Sequence of chain 1.O:
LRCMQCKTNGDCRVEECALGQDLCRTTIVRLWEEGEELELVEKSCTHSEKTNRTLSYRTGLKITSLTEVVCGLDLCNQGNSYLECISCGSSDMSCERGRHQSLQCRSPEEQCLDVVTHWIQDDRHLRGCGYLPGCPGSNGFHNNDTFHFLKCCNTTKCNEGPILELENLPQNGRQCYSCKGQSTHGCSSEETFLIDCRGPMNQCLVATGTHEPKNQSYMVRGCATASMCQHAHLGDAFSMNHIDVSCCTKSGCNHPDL

Binding-site contacts:
Ligand atom C1 contacts residue ASN162 of chain 1.O at 1.4 Å.
Ligand atom O7 contacts residue PHE211 of chain 1.O at 3.2 Å.
Ligand atom C8 contacts residue PHE211 of chain 1.O at 4.3 Å (hydrophobic).
Ligand atom C4 contacts residue ASN162 of chain 1.O at 4.3 Å.
Ligand atom C2 contacts residue ASN162 of chain 1.O at 2.4 Å.
Ligand atom C7 contacts residue ASN162 of chain 1.O at 3.3 Å.
Ligand atom C3 contacts residue ASN162 of chain 1.O at 3.7 Å.
Ligand atom C5 contacts residue ASN162 of chain 1.O at 3.7 Å.
Ligand atom O5 contacts residue ASN162 of chain 1.O at 2.4 Å (h-bond).
Ligand atom O7 contacts residue ASN162 of chain 1.O at 3.1 Å (h-bond).
Ligand atom C7 contacts residue PHE211 of chain 1.O at 3.6 Å (hydrophobic).
Ligand atom N2 contacts residue PHE211 of chain 1.O at 3.6 Å.
Ligand atom O6 contacts residue ILE130 of chain 1.O at 3.7 Å.
Ligand atom N2 contacts residue ASN162 of chain 1.O at 2.6 Å (h-bond).
Ligand atom C6 contacts residue ASN162 of chain 1.O at 4.2 Å.

A protein and the small-molecule ligand that binds it are described below.
Small molecule (SMILES): CC(=O)N[C@H]1[C@H](O[C@H]2[C@H](O)[C@@H](NC(C)=O)CO[C@@H]2CO)O[C@H](CO)[C@@H](O[C@@H]2O[C@H](CO[C@H]3O[C@H](CO)[C@@H](O)[C@H](O)[C@@H]3O)[C@@H](O)[C@H](O[C@H]3O[C@H](CO)[C@@H](O)[C@H](O)[C@@H]3O)[C@@H]2O)[C@@H]1O